Binding-site contacts:
Ligand atom C4 contacts residue NAG1 of chain 1.J at 4.1 Å.
Ligand atom C3 contacts residue ASN26 of chain 1.A at 3.8 Å.
Ligand atom N2 contacts residue NAG1 of chain 1.J at 3.0 Å (h-bond).
Ligand atom C1 contacts residue NAG1 of chain 1.J at 4.4 Å.
Ligand atom C8 contacts residue LEU25 of chain 1.A at 4.0 Å (hydrophobic).
Ligand atom C5 contacts residue ASN26 of chain 1.A at 3.6 Å.
Ligand atom C8 contacts residue NAG1 of chain 1.J at 3.5 Å.
Ligand atom O3 contacts residue NAG1 of chain 1.J at 3.5 Å (h-bond).
Ligand atom C7 contacts residue ASN26 of chain 1.A at 2.8 Å.
Ligand atom O7 contacts residue ASN26 of chain 1.A at 3.4 Å (h-bond).
Ligand atom C2 contacts residue ASN26 of chain 1.A at 2.5 Å.
Ligand atom C3 contacts residue NAG1 of chain 1.J at 4.1 Å.
Ligand atom N2 contacts residue ASN26 of chain 1.A at 2.7 Å (h-bond).
Ligand atom C4 contacts residue ASN26 of chain 1.A at 4.2 Å.
Ligand atom O5 contacts residue ASN26 of chain 1.A at 2.3 Å (h-bond).
Ligand atom C2 contacts residue NAG1 of chain 1.J at 3.6 Å.
Ligand atom C7 contacts residue NAG1 of chain 1.J at 3.7 Å.
Ligand atom C8 contacts residue ASN26 of chain 1.A at 3.3 Å.
Ligand atom O5 contacts residue NAG1 of chain 1.J at 3.9 Å.
Ligand atom C1 contacts residue ASN26 of chain 1.A at 1.4 Å.

A protein and the small-molecule ligand that binds it are described below.
Small molecule (SMILES): CC(=O)N[C@@H]1[C@@H](O)[C@H](O)[C@@H](CO)O[C@H]1O

Sequence of chain 1.A:
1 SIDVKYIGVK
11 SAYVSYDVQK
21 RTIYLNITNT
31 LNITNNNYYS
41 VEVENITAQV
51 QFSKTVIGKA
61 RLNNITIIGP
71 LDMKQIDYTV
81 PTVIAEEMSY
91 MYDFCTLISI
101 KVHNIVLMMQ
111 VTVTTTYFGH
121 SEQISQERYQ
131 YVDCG